This small molecule binds to this protein.
Small molecule (SMILES): COc1ccc(C[C@H](N)C(=O)N[C@H]2[C@@H](O)[C@H](n3cnc4c(N(C)C)ncnc43)O[C@@H]2CO)cc1

Sequence of chain 1.A:
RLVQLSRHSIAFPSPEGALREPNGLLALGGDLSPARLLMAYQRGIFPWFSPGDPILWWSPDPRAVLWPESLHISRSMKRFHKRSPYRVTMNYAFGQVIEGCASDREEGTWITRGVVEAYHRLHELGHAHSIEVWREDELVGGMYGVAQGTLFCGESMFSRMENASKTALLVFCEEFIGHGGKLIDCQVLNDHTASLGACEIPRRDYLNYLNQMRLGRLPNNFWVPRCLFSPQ

Binding-site contacts:
Ligand atom CG contacts residue SER177 of chain 1.A at 3.8 Å.
Ligand atom O4' contacts residue GLU128 of chain 1.A at 3.8 Å.
Ligand atom O2' contacts residue GLN208 of chain 1.A at 3.4 Å (h-bond).
Ligand atom CD1 contacts residue GLU176 of chain 1.A at 3.5 Å.
Ligand atom CE2 contacts residue GLY175 of chain 1.A at 3.8 Å.
Ligand atom C2 contacts residue TRP69 of chain 1.A at 3.5 Å (hydrophobic).
Ligand atom CE1 contacts residue MET164 of chain 1.A at 3.6 Å (hydrophobic).
Ligand atom CD2 contacts residue GLY175 of chain 1.A at 3.8 Å.
Ligand atom C2' contacts residue GLN208 of chain 1.A at 3.5 Å.
Ligand atom CZ contacts residue GLY175 of chain 1.A at 3.8 Å.
Ligand atom CB contacts residue SER177 of chain 1.A at 3.4 Å.
Ligand atom CB contacts residue GLU176 of chain 1.A at 3.5 Å.
Ligand atom CMZ contacts residue ILE205 of chain 1.A at 3.6 Å (hydrophobic).
Ligand atom CG contacts residue MET178 of chain 1.A at 3.8 Å (hydrophobic).
Ligand atom O2' contacts residue GLU176 of chain 1.A at 2.6 Å (salt-bridge).
Ligand atom OM contacts residue MET164 of chain 1.A at 3.2 Å (h-bond).
Ligand atom N1 contacts residue TRP69 of chain 1.A at 3.8 Å.
Ligand atom O contacts residue GLN208 of chain 1.A at 3.8 Å.
Ligand atom C5 contacts residue TRP69 of chain 1.A at 3.8 Å (hydrophobic).
Ligand atom N3 contacts residue TRP69 of chain 1.A at 3.5 Å (h-bond).
Ligand atom C8 contacts residue GLN208 of chain 1.A at 3.7 Å.
Ligand atom C2 contacts residue GLU128 of chain 1.A at 3.0 Å.
Ligand atom CE1 contacts residue SER177 of chain 1.A at 3.8 Å.
Ligand atom N3 contacts residue GLU128 of chain 1.A at 2.8 Å (salt-bridge).
Ligand atom CD1 contacts residue GLY175 of chain 1.A at 3.5 Å.
Ligand atom CMZ contacts residue PHE173 of chain 1.A at 3.5 Å (hydrophobic).
Ligand atom N9 contacts residue TRP69 of chain 1.A at 3.5 Å.
Ligand atom C8 contacts residue TRP69 of chain 1.A at 3.6 Å (hydrophobic).
Ligand atom N7 contacts residue VAL209 of chain 1.A at 3.5 Å.
Ligand atom C5' contacts residue ASN211 of chain 1.A at 3.4 Å.
Ligand atom N7 contacts residue PHE67 of chain 1.A at 3.5 Å.
Ligand atom CD1 contacts residue SER177 of chain 1.A at 3.2 Å.
Ligand atom CE2 contacts residue MET178 of chain 1.A at 3.7 Å (hydrophobic).
Ligand atom CG contacts residue GLY175 of chain 1.A at 3.6 Å.
Ligand atom OM contacts residue LEU190 of chain 1.A at 3.7 Å.
Ligand atom CE1 contacts residue GLY175 of chain 1.A at 3.6 Å.
Ligand atom O contacts residue CYS207 of chain 1.A at 3.0 Å (h-bond).
Ligand atom CD2 contacts residue MET178 of chain 1.A at 3.6 Å (hydrophobic).
Ligand atom C9 contacts residue TRP79 of chain 1.A at 3.5 Å (hydrophobic).
Ligand atom C4 contacts residue TRP69 of chain 1.A at 3.3 Å (hydrophobic).